A small-molecule ligand and the protein it binds are described below.
Small molecule (SMILES): Cc1cccc(Nc2ccccc2C(=O)O)c1C

Binding-site contacts:
Ligand atom C18 contacts residue VAL317 of chain 1.B at 4.1 Å (hydrophobic).
Ligand atom C14 contacts residue TYR353 of chain 1.B at 3.4 Å (hydrophobic).
Ligand atom C17 contacts residue ALA495 of chain 1.B at 4.1 Å (hydrophobic).
Ligand atom C6 contacts residue VAL317 of chain 1.B at 4.0 Å (hydrophobic).
Ligand atom C8 contacts residue ALA495 of chain 1.B at 4.0 Å (hydrophobic).
Ligand atom C17 contacts residue LEU499 of chain 1.B at 3.8 Å (hydrophobic).
Ligand atom C1 contacts residue VAL317 of chain 1.B at 3.5 Å (hydrophobic).
Ligand atom C12 contacts residue TYR353 of chain 1.B at 3.5 Å (hydrophobic).
Ligand atom O16 contacts residue SER498 of chain 1.B at 3.7 Å.
Ligand atom C13 contacts residue SER498 of chain 1.B at 4.0 Å.
Ligand atom N7 contacts residue ALA495 of chain 1.B at 4.0 Å.
Ligand atom C11 contacts residue TRP355 of chain 1.B at 3.5 Å (hydrophobic).
Ligand atom C11 contacts residue GLY494 of chain 1.B at 3.9 Å.
Ligand atom C4 contacts residue VAL491 of chain 1.B at 3.3 Å (hydrophobic).
Ligand atom O16 contacts residue TYR316 of chain 1.B at 4.0 Å.
Ligand atom C6 contacts residue ALA495 of chain 1.B at 3.9 Å (hydrophobic).
Ligand atom C9 contacts residue VAL491 of chain 1.B at 4.1 Å (hydrophobic).
Ligand atom O15 contacts residue SER498 of chain 1.B at 2.7 Å (h-bond).
Ligand atom O15 contacts residue VAL317 of chain 1.B at 3.3 Å.
Ligand atom C9 contacts residue ALA495 of chain 1.B at 3.6 Å (hydrophobic).
Ligand atom C3 contacts residue SER321 of chain 1.B at 4.0 Å.
Ligand atom C14 contacts residue SER498 of chain 1.B at 3.3 Å.
Ligand atom O16 contacts residue TYR353 of chain 1.B at 2.4 Å (h-bond).
Ligand atom C13 contacts residue TYR353 of chain 1.B at 4.0 Å (hydrophobic).
Ligand atom C12 contacts residue TRP355 of chain 1.B at 3.8 Å (hydrophobic).
Ligand atom C2 contacts residue ALA495 of chain 1.B at 4.0 Å (hydrophobic).
Ligand atom C9 contacts residue GLY494 of chain 1.B at 3.8 Å.
Ligand atom C11 contacts residue LEU352 of chain 1.B at 4.0 Å (hydrophobic).
Ligand atom C17 contacts residue VAL317 of chain 1.B at 3.4 Å (hydrophobic).
Ligand atom C8 contacts residue LEU320 of chain 1.B at 3.9 Å (hydrophobic).
Ligand atom C3 contacts residue TYR323 of chain 1.B at 3.8 Å (hydrophobic).
Ligand atom C1 contacts residue ALA495 of chain 1.B at 3.7 Å (hydrophobic).
Ligand atom C3 contacts residue VAL491 of chain 1.B at 4.0 Å (hydrophobic).
Ligand atom C2 contacts residue VAL317 of chain 1.B at 3.8 Å (hydrophobic).
Ligand atom C10 contacts residue ALA495 of chain 1.B at 4.0 Å (hydrophobic).
Ligand atom C10 contacts residue MET490 of chain 1.B at 3.5 Å (hydrophobic).
Ligand atom C13 contacts residue LEU320 of chain 1.B at 4.0 Å (hydrophobic).
Ligand atom C5 contacts residue VAL491 of chain 1.B at 3.8 Å (hydrophobic).
Ligand atom N7 contacts residue LEU320 of chain 1.B at 4.1 Å.
Ligand atom C10 contacts residue GLY494 of chain 1.B at 3.6 Å.

Sequence of chain 1.B:
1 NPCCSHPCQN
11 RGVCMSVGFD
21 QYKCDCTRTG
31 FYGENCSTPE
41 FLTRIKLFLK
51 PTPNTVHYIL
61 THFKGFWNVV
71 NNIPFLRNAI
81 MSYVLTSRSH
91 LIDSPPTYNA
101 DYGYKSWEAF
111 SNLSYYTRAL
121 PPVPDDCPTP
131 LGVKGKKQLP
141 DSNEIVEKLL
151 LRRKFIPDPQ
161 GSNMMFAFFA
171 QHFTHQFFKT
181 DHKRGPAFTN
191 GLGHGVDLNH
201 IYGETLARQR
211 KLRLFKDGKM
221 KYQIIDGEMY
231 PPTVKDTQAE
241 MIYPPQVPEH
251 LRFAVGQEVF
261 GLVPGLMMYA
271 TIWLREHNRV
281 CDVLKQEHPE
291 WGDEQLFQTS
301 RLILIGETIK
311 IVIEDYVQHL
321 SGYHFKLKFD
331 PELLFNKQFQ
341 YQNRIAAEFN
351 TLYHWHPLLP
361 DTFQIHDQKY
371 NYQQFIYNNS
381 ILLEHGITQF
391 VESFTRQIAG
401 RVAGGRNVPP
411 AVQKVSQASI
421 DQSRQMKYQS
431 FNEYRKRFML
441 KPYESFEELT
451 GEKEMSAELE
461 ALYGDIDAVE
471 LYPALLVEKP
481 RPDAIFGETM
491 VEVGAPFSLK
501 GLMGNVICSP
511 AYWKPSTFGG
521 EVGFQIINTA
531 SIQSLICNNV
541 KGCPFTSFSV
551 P